This small molecule binds to this protein.
Small molecule (SMILES): CC(C)C[C@H](NC(=O)[C@H](CCC(=O)O)NC(=O)[C@H](Cc1ccc(OP(=O)(O)O)cc1)NC(=O)[C@H](CC(=O)O)NC(=O)[C@@H]1CCCN1)C(=O)N[C@@H](CC(C)C)C(=O)N[C@H](C(=O)N[C@H](C=O)CCC(=O)O)[C@@H](C)O

Sequence of chain 1.A:
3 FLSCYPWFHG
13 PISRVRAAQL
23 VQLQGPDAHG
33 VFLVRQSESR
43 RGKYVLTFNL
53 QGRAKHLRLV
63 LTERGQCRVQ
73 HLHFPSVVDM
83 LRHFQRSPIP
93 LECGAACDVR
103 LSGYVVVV

Binding-site contacts:
Ligand atom N contacts residue ARG16 of chain 1.A at 3.7 Å.
Ligand atom CE1 contacts residue VAL47 of chain 1.A at 3.6 Å (hydrophobic).
Ligand atom O1P contacts residue SER41 of chain 1.A at 2.8 Å (h-bond).
Ligand atom O contacts residue GLN72 of chain 1.A at 3.0 Å (h-bond).
Ligand atom C contacts residue HIS58 of chain 1.A at 3.6 Å.
Ligand atom O contacts residue ARG16 of chain 1.A at 2.7 Å (salt-bridge).
Ligand atom CD2 contacts residue ARG60 of chain 1.A at 3.4 Å.
Ligand atom N contacts residue PRO92 of chain 1.A at 2.7 Å (h-bond).
Ligand atom O3P contacts residue ARG16 of chain 1.A at 2.8 Å (salt-bridge).
Ligand atom C contacts residue PRO92 of chain 1.A at 3.4 Å (hydrophobic).
Ligand atom CD2 contacts residue PRO92 of chain 1.A at 3.5 Å (hydrophobic).
Ligand atom OG1 contacts residue LEU93 of chain 1.A at 3.3 Å (h-bond).
Ligand atom O contacts residue HIS73 of chain 1.A at 3.2 Å.
Ligand atom CB contacts residue PRO92 of chain 1.A at 3.5 Å (hydrophobic).
Ligand atom CD1 contacts residue HIS58 of chain 1.A at 3.6 Å.
Ligand atom CA contacts residue PRO92 of chain 1.A at 3.2 Å (hydrophobic).
Ligand atom CB contacts residue GLN72 of chain 1.A at 3.7 Å.
Ligand atom CD contacts residue HIS73 of chain 1.A at 3.6 Å.
Ligand atom CD2 contacts residue GLN72 of chain 1.A at 3.6 Å.
Ligand atom O2P contacts residue ARG37 of chain 1.A at 2.7 Å (salt-bridge).
Ligand atom N contacts residue GLN72 of chain 1.A at 2.9 Å (h-bond).
Ligand atom O contacts residue GLU94 of chain 1.A at 3.6 Å.
Ligand atom OH contacts residue SER39 of chain 1.A at 3.4 Å (h-bond).
Ligand atom CG contacts residue ARG60 of chain 1.A at 3.5 Å.
Ligand atom CD contacts residue SER41 of chain 1.A at 3.6 Å.
Ligand atom O3P contacts residue ARG37 of chain 1.A at 2.8 Å (salt-bridge).
Ligand atom O2P contacts residue GLU40 of chain 1.A at 2.6 Å (salt-bridge).
Ligand atom OG1 contacts residue PRO92 of chain 1.A at 3.6 Å (h-bond).
Ligand atom CA contacts residue HIS58 of chain 1.A at 3.4 Å.
Ligand atom CD1 contacts residue ARG60 of chain 1.A at 3.5 Å.
Ligand atom O contacts residue LEU59 of chain 1.A at 3.6 Å.
Ligand atom O2P contacts residue SER41 of chain 1.A at 3.6 Å.
Ligand atom OE2 contacts residue GLN72 of chain 1.A at 3.0 Å (h-bond).
Ligand atom OH contacts residue SER41 of chain 1.A at 3.6 Å.
Ligand atom N contacts residue HIS58 of chain 1.A at 2.8 Å (h-bond).
Ligand atom CB contacts residue ARG16 of chain 1.A at 3.6 Å.
Ligand atom OE2 contacts residue LYS57 of chain 1.A at 3.5 Å.
Ligand atom CG contacts residue HIS58 of chain 1.A at 3.6 Å.
Ligand atom O2P contacts residue SER39 of chain 1.A at 3.6 Å (h-bond).
Ligand atom OE1 contacts residue HIS73 of chain 1.A at 3.5 Å.